A small-molecule ligand and the protein it binds are described below.
Small molecule (SMILES): O=C(O)c1ccc2ccccc2c1

Sequence of chain 1.A:
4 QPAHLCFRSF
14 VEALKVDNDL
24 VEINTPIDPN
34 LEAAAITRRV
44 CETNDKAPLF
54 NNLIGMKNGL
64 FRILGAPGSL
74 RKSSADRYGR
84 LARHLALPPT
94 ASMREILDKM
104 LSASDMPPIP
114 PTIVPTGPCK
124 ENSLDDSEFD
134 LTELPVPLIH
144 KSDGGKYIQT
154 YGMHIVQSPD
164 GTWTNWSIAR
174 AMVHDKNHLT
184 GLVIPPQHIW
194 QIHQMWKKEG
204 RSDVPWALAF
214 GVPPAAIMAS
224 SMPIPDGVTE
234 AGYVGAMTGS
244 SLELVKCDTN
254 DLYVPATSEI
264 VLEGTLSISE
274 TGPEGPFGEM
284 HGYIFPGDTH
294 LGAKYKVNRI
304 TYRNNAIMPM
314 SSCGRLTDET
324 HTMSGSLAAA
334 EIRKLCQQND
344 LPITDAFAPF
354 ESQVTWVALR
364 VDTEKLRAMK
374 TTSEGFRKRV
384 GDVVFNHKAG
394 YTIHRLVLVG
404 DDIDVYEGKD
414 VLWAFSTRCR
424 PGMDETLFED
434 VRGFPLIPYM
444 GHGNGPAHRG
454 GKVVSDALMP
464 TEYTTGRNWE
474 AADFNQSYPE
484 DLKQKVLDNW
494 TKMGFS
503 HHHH

Binding-site contacts:
Ligand atom C6 contacts residue PHE437 of chain 1.A at 3.8 Å (hydrophobic).
Ligand atom C11 contacts residue GLU282 of chain 1.A at 3.9 Å.
Ligand atom C5 contacts residue LEU439 of chain 1.A at 2.9 Å (hydrophobic).
Ligand atom C10 contacts residue BYN1 of chain 1.E at 3.3 Å.
Ligand atom C9 contacts residue GLN190 of chain 1.A at 3.5 Å.
Ligand atom C8 contacts residue BYN1 of chain 1.E at 2.5 Å.
Ligand atom C10 contacts residue GLN190 of chain 1.A at 3.6 Å.
Ligand atom C10 contacts residue TYR394 of chain 1.A at 3.9 Å (hydrophobic).
Ligand atom C9 contacts residue THR395 of chain 1.A at 3.9 Å.
Ligand atom C11 contacts residue ARG173 of chain 1.A at 4.0 Å.
Ligand atom O2 contacts residue GLU282 of chain 1.A at 3.2 Å.
Ligand atom C4 contacts residue PHE437 of chain 1.A at 3.6 Å (hydrophobic).
Ligand atom C4 contacts residue THR395 of chain 1.A at 4.0 Å.
Ligand atom O1 contacts residue GLU282 of chain 1.A at 3.6 Å.
Ligand atom C3 contacts residue BYN1 of chain 1.E at 3.5 Å.
Ligand atom C6 contacts residue LEU439 of chain 1.A at 3.9 Å (hydrophobic).
Ligand atom C5 contacts residue BYN1 of chain 1.E at 2.2 Å.
Ligand atom C8 contacts residue MET283 of chain 1.A at 3.3 Å (hydrophobic).
Ligand atom C3 contacts residue MET283 of chain 1.A at 3.1 Å (hydrophobic).
Ligand atom C7 contacts residue LEU439 of chain 1.A at 3.4 Å (hydrophobic).
Ligand atom C2 contacts residue BYN1 of chain 1.E at 3.3 Å.
Ligand atom C1 contacts residue PHE437 of chain 1.A at 3.8 Å (hydrophobic).
Ligand atom C2 contacts residue PHE437 of chain 1.A at 4.0 Å (hydrophobic).
Ligand atom C7 contacts residue BYN1 of chain 1.E at 1.6 Å.
Ligand atom C11 contacts residue BYN1 of chain 1.E at 1.7 Å.
Ligand atom C1 contacts residue MET283 of chain 1.A at 3.8 Å (hydrophobic).
Ligand atom O2 contacts residue MET283 of chain 1.A at 2.9 Å (h-bond).
Ligand atom C9 contacts residue PHE437 of chain 1.A at 3.7 Å (hydrophobic).
Ligand atom C11 contacts residue LEU439 of chain 1.A at 3.7 Å (hydrophobic).
Ligand atom C10 contacts residue PHE437 of chain 1.A at 3.6 Å (hydrophobic).
Ligand atom C1 contacts residue BYN1 of chain 1.E at 3.4 Å.
Ligand atom O1 contacts residue PHE280 of chain 1.A at 3.6 Å.
Ligand atom O1 contacts residue BYN1 of chain 1.E at 2.0 Å (h-bond).
Ligand atom C2 contacts residue LEU439 of chain 1.A at 3.5 Å (hydrophobic).
Ligand atom O1 contacts residue ARG173 of chain 1.A at 2.8 Å (salt-bridge).
Ligand atom O2 contacts residue BYN1 of chain 1.E at 2.8 Å (h-bond).
Ligand atom C9 contacts residue TYR394 of chain 1.A at 4.0 Å (hydrophobic).
Ligand atom C9 contacts residue BYN1 of chain 1.E at 3.5 Å.
Ligand atom C4 contacts residue BYN1 of chain 1.E at 3.5 Å.
Ligand atom C6 contacts residue BYN1 of chain 1.E at 3.2 Å.